Sequence of chain 1.B:
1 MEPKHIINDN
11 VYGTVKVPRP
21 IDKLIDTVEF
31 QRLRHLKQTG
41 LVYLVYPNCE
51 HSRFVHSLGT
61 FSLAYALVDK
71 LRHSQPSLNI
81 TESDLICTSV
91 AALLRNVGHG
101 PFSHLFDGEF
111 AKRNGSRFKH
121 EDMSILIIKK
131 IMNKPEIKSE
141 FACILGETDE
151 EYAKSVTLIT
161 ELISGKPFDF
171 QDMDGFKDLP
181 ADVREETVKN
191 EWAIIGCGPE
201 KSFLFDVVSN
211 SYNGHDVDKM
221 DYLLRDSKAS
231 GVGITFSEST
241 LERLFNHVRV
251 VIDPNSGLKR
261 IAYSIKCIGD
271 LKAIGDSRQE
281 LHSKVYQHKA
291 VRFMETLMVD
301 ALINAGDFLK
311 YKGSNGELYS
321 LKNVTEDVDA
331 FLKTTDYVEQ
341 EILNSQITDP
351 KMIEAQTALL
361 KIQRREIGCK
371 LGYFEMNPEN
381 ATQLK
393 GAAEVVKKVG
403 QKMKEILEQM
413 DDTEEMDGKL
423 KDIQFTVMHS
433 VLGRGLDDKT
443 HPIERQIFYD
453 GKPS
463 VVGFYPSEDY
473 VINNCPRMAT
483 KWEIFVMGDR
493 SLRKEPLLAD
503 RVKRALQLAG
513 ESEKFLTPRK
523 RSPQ

A small-molecule ligand and the protein it binds are described below.
Small molecule (SMILES): Nc1ncnc2c1ncn2[C@H]1C[C@H](O)[C@@H](CO[P](=O)(O)O[P](=O)(O)OP(=O)(O)O)O1

Binding-site contacts:
Ligand atom O1A contacts residue HIS282 of chain 1.B at 2.8 Å (h-bond).
Ligand atom O2G contacts residue HIS104 of chain 1.B at 3.3 Å.
Ligand atom N7 contacts residue HIS104 of chain 1.B at 3.4 Å (h-bond).
Ligand atom C4' contacts residue GLN38 of chain 1.B at 3.7 Å.
Ligand atom C2 contacts residue SIN1 of chain 1.P at 3.1 Å.
Ligand atom C5 contacts residue TYR286 of chain 1.B at 3.7 Å (hydrophobic).
Ligand atom PA contacts residue TYR222 of chain 1.B at 3.3 Å.
Ligand atom O4' contacts residue HIS104 of chain 1.B at 3.4 Å.
Ligand atom O3' contacts residue ASP226 of chain 1.B at 2.6 Å (salt-bridge).
Ligand atom O1A contacts residue TYR222 of chain 1.B at 3.2 Å (h-bond).
Ligand atom C3' contacts residue TYR222 of chain 1.B at 3.5 Å (hydrophobic).
Ligand atom O1G contacts residue HIS120 of chain 1.B at 3.5 Å (h-bond).
Ligand atom C4 contacts residue HIS104 of chain 1.B at 3.5 Å.
Ligand atom N1 contacts residue SIN1 of chain 1.P at 3.1 Å (h-bond).
Ligand atom C2' contacts residue TYR286 of chain 1.B at 3.3 Å (hydrophobic).
Ligand atom N1 contacts residue GLU295 of chain 1.B at 4.0 Å.
Ligand atom O1A contacts residue ARG278 of chain 1.B at 3.2 Å (salt-bridge).
Ligand atom C6 contacts residue TYR286 of chain 1.B at 3.9 Å (hydrophobic).
Ligand atom O1B contacts residue ARG278 of chain 1.B at 3.3 Å (salt-bridge).
Ligand atom C6 contacts residue HIS104 of chain 1.B at 3.9 Å.
Ligand atom C3' contacts residue ASP226 of chain 1.B at 3.4 Å.
Ligand atom C5 contacts residue HIS104 of chain 1.B at 3.5 Å.
Ligand atom O2A contacts residue TYR222 of chain 1.B at 3.0 Å (h-bond).
Ligand atom N1 contacts residue TYR286 of chain 1.B at 3.8 Å.
Ligand atom C5' contacts residue TYR222 of chain 1.B at 3.6 Å (hydrophobic).
Ligand atom C2 contacts residue THR39 of chain 1.B at 3.4 Å.
Ligand atom C3' contacts residue GLN38 of chain 1.B at 3.8 Å.
Ligand atom N3 contacts residue THR39 of chain 1.B at 3.7 Å.
Ligand atom O5' contacts residue TYR222 of chain 1.B at 3.5 Å.
Ligand atom O3A contacts residue HIS104 of chain 1.B at 3.6 Å.
Ligand atom O3' contacts residue TYR222 of chain 1.B at 3.7 Å.
Ligand atom N7 contacts residue HIS282 of chain 1.B at 3.7 Å.
Ligand atom N9 contacts residue HIS104 of chain 1.B at 3.4 Å.
Ligand atom O2B contacts residue HIS104 of chain 1.B at 3.1 Å (h-bond).
Ligand atom N3 contacts residue SIN1 of chain 1.P at 3.5 Å (h-bond).
Ligand atom C2' contacts residue ASP226 of chain 1.B at 3.5 Å.
Ligand atom O3' contacts residue GLN38 of chain 1.B at 2.9 Å (h-bond).
Ligand atom C8 contacts residue HIS104 of chain 1.B at 3.3 Å.
Ligand atom N6 contacts residue TYR286 of chain 1.B at 3.8 Å.
Ligand atom C4 contacts residue SIN1 of chain 1.P at 3.9 Å.